The small molecule below binds the protein below.
Small molecule (SMILES): Nc1nc2c(ncn2C2OC(COP(=O)(O)OP(=O)(O)OP(=O)(O)OC[C@H]3O[C@@H](n4c[n+](Cc5ccc(Cl)cc5)c5c(=O)[nH]c(N)nc54)[C@H](O)[C@@H]3O)C(O)C2O)c(=O)[nH]1

Binding-site contacts:
Ligand atom O11 contacts residue ARG131 of chain 1.D at 3.5 Å (salt-bridge).
Ligand atom N1 contacts residue TRP30 of chain 1.D at 3.4 Å.
Ligand atom C2 contacts residue TRP30 of chain 1.D at 3.7 Å (hydrophobic).
Ligand atom O13 contacts residue LYS136 of chain 1.D at 2.6 Å (salt-bridge).
Ligand atom N2 contacts residue TRP30 of chain 1.D at 3.8 Å.
Ligand atom N3 contacts residue GLU77 of chain 1.D at 2.8 Å (salt-bridge).
Ligand atom C16 contacts residue PRO74 of chain 1.D at 3.3 Å (hydrophobic).
Ligand atom C15 contacts residue SER66 of chain 1.D at 3.6 Å.
Ligand atom C6 contacts residue TRP30 of chain 1.D at 3.4 Å (hydrophobic).
Ligand atom O12 contacts residue LYS136 of chain 1.D at 3.1 Å (salt-bridge).
Ligand atom O10 contacts residue ASN129 of chain 1.D at 3.6 Å.
Ligand atom C1 contacts residue TRP76 of chain 1.D at 3.8 Å (hydrophobic).
Ligand atom C3 contacts residue TRP30 of chain 1.D at 3.5 Å (hydrophobic).
Ligand atom O13 contacts residue ARG131 of chain 1.D at 3.5 Å.
Ligand atom N4 contacts residue TRP30 of chain 1.D at 3.8 Å.
Ligand atom C5 contacts residue TRP30 of chain 1.D at 3.4 Å (hydrophobic).
Ligand atom O6 contacts residue MET75 of chain 1.D at 3.3 Å.
Ligand atom C17 contacts residue SER66 of chain 1.D at 3.7 Å.
Ligand atom N4 contacts residue GLU77 of chain 1.D at 3.3 Å (salt-bridge).
Ligand atom N4 contacts residue TRP76 of chain 1.D at 3.4 Å.
Ligand atom CL1 contacts residue ASP64 of chain 1.D at 3.7 Å.
Ligand atom N2 contacts residue TRP76 of chain 1.D at 3.8 Å.
Ligand atom P3 contacts residue LYS136 of chain 1.D at 3.1 Å.
Ligand atom O6 contacts residue TRP76 of chain 1.D at 3.2 Å (h-bond).
Ligand atom C5 contacts residue TRP76 of chain 1.D at 3.5 Å (hydrophobic).
Ligand atom CL1 contacts residue SER66 of chain 1.D at 2.8 Å.
Ligand atom C1 contacts residue TRP30 of chain 1.D at 3.6 Å (hydrophobic).
Ligand atom CL1 contacts residue LEU34 of chain 1.D at 3.8 Å.
Ligand atom O5 contacts residue TRP30 of chain 1.D at 3.5 Å (h-bond).
Ligand atom C4 contacts residue TRP30 of chain 1.D at 3.4 Å (hydrophobic).
Ligand atom N5 contacts residue TRP30 of chain 1.D at 3.4 Å.
Ligand atom C3 contacts residue TRP76 of chain 1.D at 3.3 Å (hydrophobic).
Ligand atom C16 contacts residue TRP140 of chain 1.D at 3.8 Å (hydrophobic).
Ligand atom C4 contacts residue TRP76 of chain 1.D at 3.3 Å (hydrophobic).
Ligand atom O4 contacts residue LYS136 of chain 1.D at 3.1 Å (salt-bridge).
Ligand atom C12 contacts residue TRP30 of chain 1.D at 3.6 Å (hydrophobic).
Ligand atom N1 contacts residue TRP76 of chain 1.D at 3.6 Å.
Ligand atom C2 contacts residue GLU77 of chain 1.D at 3.5 Å.
Ligand atom C17 contacts residue PRO74 of chain 1.D at 3.1 Å (hydrophobic).
Ligand atom C14 contacts residue TRP30 of chain 1.D at 3.6 Å (hydrophobic).

Sequence of chain 1.D:
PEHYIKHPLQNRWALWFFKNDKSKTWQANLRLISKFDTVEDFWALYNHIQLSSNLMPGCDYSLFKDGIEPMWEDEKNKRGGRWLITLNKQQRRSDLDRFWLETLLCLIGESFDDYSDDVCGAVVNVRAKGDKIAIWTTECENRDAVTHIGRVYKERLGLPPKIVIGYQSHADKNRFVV